Binding-site contacts:
Ligand atom CAP contacts residue VAL28 of chain 1.A at 3.5 Å (hydrophobic).
Ligand atom NAC contacts residue CYS94 of chain 1.A at 3.1 Å (h-bond).
Ligand atom CAD contacts residue CYS94 of chain 1.A at 3.7 Å (hydrophobic).
Ligand atom CAT contacts residue ILE20 of chain 1.A at 3.4 Å (hydrophobic).
Ligand atom NAC contacts residue GLU92 of chain 1.A at 3.8 Å.
Ligand atom CAS contacts residue ILE20 of chain 1.A at 3.2 Å (hydrophobic).
Ligand atom CAR contacts residue GLY97 of chain 1.A at 3.6 Å.
Ligand atom CBB contacts residue GLY97 of chain 1.A at 3.8 Å.
Ligand atom CAP contacts residue LYS46 of chain 1.A at 3.7 Å.
Ligand atom CAB contacts residue ALA44 of chain 1.A at 3.4 Å (hydrophobic).
Ligand atom CAM contacts residue VAL28 of chain 1.A at 3.8 Å (hydrophobic).
Ligand atom CAT contacts residue GLY97 of chain 1.A at 3.5 Å.
Ligand atom NAE contacts residue LEU93 of chain 1.A at 3.6 Å.
Ligand atom CAX contacts residue ILE20 of chain 1.A at 2.8 Å (hydrophobic).
Ligand atom CAV contacts residue CYS94 of chain 1.A at 3.5 Å (hydrophobic).
Ligand atom NAE contacts residue CYS94 of chain 1.A at 2.9 Å (h-bond).
Ligand atom CAB contacts residue LEU145 of chain 1.A at 3.5 Å (hydrophobic).
Ligand atom CAB contacts residue GLU92 of chain 1.A at 3.1 Å.
Ligand atom CAO contacts residue VAL28 of chain 1.A at 3.5 Å (hydrophobic).
Ligand atom CAZ contacts residue GLY97 of chain 1.A at 3.6 Å.
Ligand atom CAR contacts residue ILE20 of chain 1.A at 3.3 Å (hydrophobic).
Ligand atom CAV contacts residue ILE20 of chain 1.A at 3.8 Å (hydrophobic).
Ligand atom CAO contacts residue GLU22 of chain 1.A at 3.8 Å.
Ligand atom CAL contacts residue ALA44 of chain 1.A at 3.8 Å (hydrophobic).
Ligand atom CAU contacts residue ILE20 of chain 1.A at 3.4 Å (hydrophobic).
Ligand atom CAH contacts residue LEU145 of chain 1.A at 3.5 Å (hydrophobic).
Ligand atom CBB contacts residue THR95 of chain 1.A at 3.4 Å.
Ligand atom NAG contacts residue LEU145 of chain 1.A at 3.6 Å.
Ligand atom CAD contacts residue LEU145 of chain 1.A at 3.8 Å (hydrophobic).
Ligand atom CAA contacts residue ALA44 of chain 1.A at 3.5 Å (hydrophobic).
Ligand atom CAF contacts residue CYS94 of chain 1.A at 3.4 Å (hydrophobic).
Ligand atom NAC contacts residue LEU93 of chain 1.A at 3.5 Å.
Ligand atom CAF contacts residue GLY97 of chain 1.A at 3.7 Å.
Ligand atom CAU contacts residue GLY97 of chain 1.A at 3.6 Å.
Ligand atom CAV contacts residue GLY97 of chain 1.A at 3.7 Å.
Ligand atom NAC contacts residue LEU145 of chain 1.A at 3.7 Å.
Ligand atom CAA contacts residue LEU145 of chain 1.A at 3.4 Å (hydrophobic).
Ligand atom CAS contacts residue GLY97 of chain 1.A at 3.5 Å.
Ligand atom CAF contacts residue ILE20 of chain 1.A at 3.6 Å (hydrophobic).
Ligand atom OBA contacts residue ILE20 of chain 1.A at 3.0 Å.

This protein binds this small molecule.
Small molecule (SMILES): COc1cc(Nc2ncc3ccn(-c4ccccn4)c3n2)cc(OC)c1OC

Sequence of chain 1.A:
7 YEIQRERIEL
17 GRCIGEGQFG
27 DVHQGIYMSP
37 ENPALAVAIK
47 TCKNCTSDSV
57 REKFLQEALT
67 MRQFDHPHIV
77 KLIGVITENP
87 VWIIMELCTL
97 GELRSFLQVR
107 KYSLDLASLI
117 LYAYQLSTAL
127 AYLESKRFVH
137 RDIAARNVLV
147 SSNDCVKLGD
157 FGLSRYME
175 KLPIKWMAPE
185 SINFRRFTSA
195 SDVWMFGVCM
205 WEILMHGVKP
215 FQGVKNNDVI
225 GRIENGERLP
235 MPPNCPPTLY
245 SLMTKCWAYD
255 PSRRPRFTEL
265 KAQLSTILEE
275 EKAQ